This small molecule binds to this protein.
Small molecule (SMILES): CC(=O)N[C@H]1[C@H](O[C@H]2[C@H](O)[C@@H](NC(C)=O)CO[C@@H]2CO)O[C@H](CO)[C@@H](O)[C@@H]1O

Binding-site contacts:
Ligand atom O6 contacts residue GLN798 of chain 1.C at 2.5 Å (h-bond).
Ligand atom O5 contacts residue ASN795 of chain 1.C at 2.4 Å (h-bond).
Ligand atom C3 contacts residue ASN795 of chain 1.C at 3.8 Å.
Ligand atom C2 contacts residue ASN795 of chain 1.C at 2.5 Å.
Ligand atom C5 contacts residue GLN798 of chain 1.C at 4.5 Å.
Ligand atom C5 contacts residue ASN795 of chain 1.C at 3.6 Å.
Ligand atom C4 contacts residue ASN795 of chain 1.C at 4.2 Å.
Ligand atom O7 contacts residue ASN795 of chain 1.C at 3.8 Å.
Ligand atom C6 contacts residue GLN798 of chain 1.C at 3.8 Å.
Ligand atom N2 contacts residue ASN795 of chain 1.C at 3.0 Å (h-bond).
Ligand atom C1 contacts residue ASN795 of chain 1.C at 1.4 Å.
Ligand atom C7 contacts residue ASN795 of chain 1.C at 3.8 Å.

Sequence of chain 1.C:
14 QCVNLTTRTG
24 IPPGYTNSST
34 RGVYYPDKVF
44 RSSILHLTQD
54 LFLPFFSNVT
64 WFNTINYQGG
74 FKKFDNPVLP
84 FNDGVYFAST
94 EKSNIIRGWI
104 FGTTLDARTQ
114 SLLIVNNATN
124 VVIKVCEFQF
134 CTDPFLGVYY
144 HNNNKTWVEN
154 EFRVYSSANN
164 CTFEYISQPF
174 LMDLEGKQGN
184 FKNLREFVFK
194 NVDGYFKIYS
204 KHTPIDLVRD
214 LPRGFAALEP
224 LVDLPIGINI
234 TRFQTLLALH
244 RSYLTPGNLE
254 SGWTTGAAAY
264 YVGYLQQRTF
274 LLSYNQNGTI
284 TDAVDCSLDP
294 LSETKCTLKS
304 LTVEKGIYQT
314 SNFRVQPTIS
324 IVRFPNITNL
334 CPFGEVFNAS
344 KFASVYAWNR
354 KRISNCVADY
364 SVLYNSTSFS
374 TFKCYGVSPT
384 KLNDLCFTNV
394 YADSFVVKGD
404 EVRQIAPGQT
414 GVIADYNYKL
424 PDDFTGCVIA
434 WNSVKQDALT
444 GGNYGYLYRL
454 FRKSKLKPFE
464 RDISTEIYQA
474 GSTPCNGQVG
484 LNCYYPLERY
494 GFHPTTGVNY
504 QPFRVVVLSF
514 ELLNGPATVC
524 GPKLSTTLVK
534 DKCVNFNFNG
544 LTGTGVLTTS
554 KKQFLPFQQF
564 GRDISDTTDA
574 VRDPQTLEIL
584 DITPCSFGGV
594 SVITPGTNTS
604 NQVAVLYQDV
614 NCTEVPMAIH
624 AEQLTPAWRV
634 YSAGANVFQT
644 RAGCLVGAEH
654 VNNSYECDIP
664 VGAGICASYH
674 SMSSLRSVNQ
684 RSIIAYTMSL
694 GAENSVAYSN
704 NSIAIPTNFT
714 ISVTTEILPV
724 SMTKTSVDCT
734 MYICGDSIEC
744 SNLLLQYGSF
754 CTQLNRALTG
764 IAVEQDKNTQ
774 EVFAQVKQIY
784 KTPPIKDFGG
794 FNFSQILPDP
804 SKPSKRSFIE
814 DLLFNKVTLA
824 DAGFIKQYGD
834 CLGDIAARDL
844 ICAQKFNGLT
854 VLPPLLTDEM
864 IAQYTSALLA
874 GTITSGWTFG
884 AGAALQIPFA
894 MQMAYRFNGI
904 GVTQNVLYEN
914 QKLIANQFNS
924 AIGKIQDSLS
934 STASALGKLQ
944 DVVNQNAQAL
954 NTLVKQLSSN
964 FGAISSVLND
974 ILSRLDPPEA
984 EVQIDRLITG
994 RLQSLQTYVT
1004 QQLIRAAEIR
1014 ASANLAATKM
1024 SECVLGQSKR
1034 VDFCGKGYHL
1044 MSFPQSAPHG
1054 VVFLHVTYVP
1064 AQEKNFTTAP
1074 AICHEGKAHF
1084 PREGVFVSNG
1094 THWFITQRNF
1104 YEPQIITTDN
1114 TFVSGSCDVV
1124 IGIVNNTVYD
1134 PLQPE